Binding-site contacts:
Ligand atom O7 contacts residue ASN692 of chain 1.A at 3.6 Å (h-bond).
Ligand atom O5 contacts residue TYR689 of chain 1.A at 4.2 Å.
Ligand atom C8 contacts residue SER707 of chain 1.A at 4.3 Å.
Ligand atom O5 contacts residue TYR680 of chain 1.A at 3.5 Å.
Ligand atom C5 contacts residue ASN692 of chain 1.A at 3.6 Å.
Ligand atom C6 contacts residue TYR680 of chain 1.A at 4.1 Å (hydrophobic).
Ligand atom C5 contacts residue TYR689 of chain 1.A at 3.9 Å (hydrophobic).
Ligand atom C6 contacts residue TYR689 of chain 1.A at 3.9 Å (hydrophobic).
Ligand atom C8 contacts residue ASP706 of chain 1.A at 3.6 Å.
Ligand atom N2 contacts residue ASN692 of chain 1.A at 2.9 Å (h-bond).
Ligand atom C8 contacts residue TYR689 of chain 1.A at 3.5 Å (hydrophobic).
Ligand atom O7 contacts residue TYR689 of chain 1.A at 3.4 Å.
Ligand atom C1 contacts residue TYR689 of chain 1.A at 4.2 Å (hydrophobic).
Ligand atom C2 contacts residue ASN692 of chain 1.A at 2.4 Å.
Ligand atom C7 contacts residue ASN692 of chain 1.A at 3.6 Å.
Ligand atom C1 contacts residue TYR680 of chain 1.A at 4.2 Å (hydrophobic).
Ligand atom O6 contacts residue TYR680 of chain 1.A at 3.4 Å (h-bond).
Ligand atom C1 contacts residue ASN692 of chain 1.A at 1.4 Å.
Ligand atom O7 contacts residue MET705 of chain 1.A at 3.5 Å.
Ligand atom C7 contacts residue MET705 of chain 1.A at 3.9 Å (hydrophobic).
Ligand atom C8 contacts residue MET705 of chain 1.A at 3.9 Å (hydrophobic).
Ligand atom C7 contacts residue TYR689 of chain 1.A at 3.9 Å (hydrophobic).
Ligand atom C3 contacts residue ASN692 of chain 1.A at 3.8 Å.
Ligand atom C4 contacts residue ASN692 of chain 1.A at 4.2 Å.
Ligand atom C5 contacts residue TYR680 of chain 1.A at 4.4 Å (hydrophobic).
Ligand atom O5 contacts residue ASN692 of chain 1.A at 2.3 Å (h-bond).

The protein below binds the small molecule below.
Small molecule (SMILES): CC(=O)N[C@H]1[C@H](O[C@H]2[C@H](O)[C@@H](NC(C)=O)CO[C@@H]2CO)O[C@H](CO)[C@@H](O)[C@@H]1O

Sequence of chain 1.A:
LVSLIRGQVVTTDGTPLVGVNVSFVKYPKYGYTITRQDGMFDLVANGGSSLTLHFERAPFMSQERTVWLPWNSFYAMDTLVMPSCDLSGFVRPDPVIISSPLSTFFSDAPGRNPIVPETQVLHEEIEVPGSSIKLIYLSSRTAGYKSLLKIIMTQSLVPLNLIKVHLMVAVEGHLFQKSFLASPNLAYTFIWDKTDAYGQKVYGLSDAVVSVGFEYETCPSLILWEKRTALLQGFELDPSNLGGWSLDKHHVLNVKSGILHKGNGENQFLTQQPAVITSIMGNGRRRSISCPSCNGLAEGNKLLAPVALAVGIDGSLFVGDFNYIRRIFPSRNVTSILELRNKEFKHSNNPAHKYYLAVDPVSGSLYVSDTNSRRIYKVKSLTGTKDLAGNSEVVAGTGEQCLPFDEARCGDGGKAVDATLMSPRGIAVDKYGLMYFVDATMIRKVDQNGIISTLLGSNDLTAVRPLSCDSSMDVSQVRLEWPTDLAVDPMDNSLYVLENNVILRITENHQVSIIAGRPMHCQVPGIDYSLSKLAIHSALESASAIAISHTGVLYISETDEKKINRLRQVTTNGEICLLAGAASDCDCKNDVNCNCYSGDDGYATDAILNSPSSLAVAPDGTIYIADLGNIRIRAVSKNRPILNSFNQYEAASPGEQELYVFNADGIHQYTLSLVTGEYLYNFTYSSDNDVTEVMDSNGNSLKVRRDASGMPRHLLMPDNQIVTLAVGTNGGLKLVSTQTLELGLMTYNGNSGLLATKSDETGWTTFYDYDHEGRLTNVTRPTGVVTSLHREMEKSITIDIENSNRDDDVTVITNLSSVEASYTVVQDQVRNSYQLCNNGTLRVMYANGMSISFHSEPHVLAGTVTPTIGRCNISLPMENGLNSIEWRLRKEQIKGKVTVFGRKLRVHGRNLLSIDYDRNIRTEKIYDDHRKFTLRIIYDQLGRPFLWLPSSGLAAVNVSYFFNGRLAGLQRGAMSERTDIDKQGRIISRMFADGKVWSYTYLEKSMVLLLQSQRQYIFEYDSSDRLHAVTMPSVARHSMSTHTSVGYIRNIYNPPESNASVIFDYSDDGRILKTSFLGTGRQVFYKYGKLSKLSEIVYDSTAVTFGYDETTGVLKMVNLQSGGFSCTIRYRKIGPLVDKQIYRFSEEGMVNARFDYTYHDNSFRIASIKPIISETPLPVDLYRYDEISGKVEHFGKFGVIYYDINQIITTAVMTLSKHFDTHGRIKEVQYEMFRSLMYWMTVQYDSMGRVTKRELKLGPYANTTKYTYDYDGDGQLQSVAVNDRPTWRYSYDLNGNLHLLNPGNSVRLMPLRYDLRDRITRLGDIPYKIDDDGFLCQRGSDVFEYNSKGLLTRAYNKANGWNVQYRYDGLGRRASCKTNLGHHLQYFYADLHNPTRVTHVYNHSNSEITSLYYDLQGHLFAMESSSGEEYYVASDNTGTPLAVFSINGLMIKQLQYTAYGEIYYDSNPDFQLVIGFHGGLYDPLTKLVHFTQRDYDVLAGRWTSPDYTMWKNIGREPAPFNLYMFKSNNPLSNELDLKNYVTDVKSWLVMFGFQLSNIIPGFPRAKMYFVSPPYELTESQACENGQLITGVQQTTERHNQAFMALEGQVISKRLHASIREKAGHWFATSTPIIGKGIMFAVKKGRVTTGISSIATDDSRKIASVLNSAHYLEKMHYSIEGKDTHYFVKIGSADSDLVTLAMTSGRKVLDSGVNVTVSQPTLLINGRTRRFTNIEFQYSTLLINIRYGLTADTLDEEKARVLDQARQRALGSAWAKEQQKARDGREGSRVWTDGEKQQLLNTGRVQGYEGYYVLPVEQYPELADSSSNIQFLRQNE